A protein and the small-molecule ligand that binds it are described below.
Small molecule (SMILES): CC(=O)N[C@@H]1[C@@H](O)[C@H](O)[C@@H](CO)O[C@H]1O

Binding-site contacts:
Ligand atom O5 contacts residue ASN331 of chain 1.A at 2.4 Å (h-bond).
Ligand atom C7 contacts residue ASN331 of chain 1.A at 3.4 Å.
Ligand atom C6 contacts residue GLN580 of chain 1.A at 3.9 Å.
Ligand atom C1 contacts residue ASN331 of chain 1.A at 1.4 Å.
Ligand atom C4 contacts residue ASN331 of chain 1.A at 4.3 Å.
Ligand atom C5 contacts residue ASN331 of chain 1.A at 3.5 Å.
Ligand atom N2 contacts residue ASN331 of chain 1.A at 3.1 Å (h-bond).
Ligand atom C5 contacts residue GLN580 of chain 1.A at 4.2 Å.
Ligand atom O5 contacts residue GLN580 of chain 1.A at 3.8 Å.
Ligand atom C1 contacts residue GLN580 of chain 1.A at 3.8 Å.
Ligand atom C2 contacts residue ASN331 of chain 1.A at 2.7 Å.
Ligand atom C4 contacts residue GLN580 of chain 1.A at 4.3 Å.
Ligand atom C3 contacts residue ASN331 of chain 1.A at 3.9 Å.
Ligand atom N2 contacts residue GLN580 of chain 1.A at 4.2 Å.
Ligand atom C2 contacts residue GLN580 of chain 1.A at 3.8 Å.
Ligand atom O7 contacts residue ASN331 of chain 1.A at 3.3 Å (h-bond).

Sequence of chain 1.A:
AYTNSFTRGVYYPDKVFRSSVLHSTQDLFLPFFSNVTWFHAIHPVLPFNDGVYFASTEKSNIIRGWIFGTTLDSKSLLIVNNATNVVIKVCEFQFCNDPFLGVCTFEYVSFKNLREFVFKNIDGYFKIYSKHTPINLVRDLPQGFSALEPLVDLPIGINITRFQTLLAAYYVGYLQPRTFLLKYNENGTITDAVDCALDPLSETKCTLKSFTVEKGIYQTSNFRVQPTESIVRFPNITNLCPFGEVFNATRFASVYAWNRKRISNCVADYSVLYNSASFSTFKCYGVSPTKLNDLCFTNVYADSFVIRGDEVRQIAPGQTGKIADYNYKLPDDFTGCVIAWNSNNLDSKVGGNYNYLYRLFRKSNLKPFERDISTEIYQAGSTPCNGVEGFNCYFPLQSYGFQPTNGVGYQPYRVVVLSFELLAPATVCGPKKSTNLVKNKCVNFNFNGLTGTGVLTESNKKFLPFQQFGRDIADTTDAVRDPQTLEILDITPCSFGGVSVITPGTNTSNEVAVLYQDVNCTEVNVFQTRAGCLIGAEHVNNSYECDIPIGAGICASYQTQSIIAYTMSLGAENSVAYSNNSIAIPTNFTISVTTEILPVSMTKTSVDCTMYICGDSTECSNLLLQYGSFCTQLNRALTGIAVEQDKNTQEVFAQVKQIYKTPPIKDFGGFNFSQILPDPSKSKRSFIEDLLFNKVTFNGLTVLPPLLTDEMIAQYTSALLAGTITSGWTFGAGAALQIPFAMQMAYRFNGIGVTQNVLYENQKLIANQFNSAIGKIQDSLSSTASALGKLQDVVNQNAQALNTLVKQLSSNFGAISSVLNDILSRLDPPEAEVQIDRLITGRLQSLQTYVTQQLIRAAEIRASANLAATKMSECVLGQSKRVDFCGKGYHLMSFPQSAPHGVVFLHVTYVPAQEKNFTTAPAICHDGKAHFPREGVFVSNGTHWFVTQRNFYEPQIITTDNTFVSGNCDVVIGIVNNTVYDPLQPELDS